Sequence of chain 1.A:
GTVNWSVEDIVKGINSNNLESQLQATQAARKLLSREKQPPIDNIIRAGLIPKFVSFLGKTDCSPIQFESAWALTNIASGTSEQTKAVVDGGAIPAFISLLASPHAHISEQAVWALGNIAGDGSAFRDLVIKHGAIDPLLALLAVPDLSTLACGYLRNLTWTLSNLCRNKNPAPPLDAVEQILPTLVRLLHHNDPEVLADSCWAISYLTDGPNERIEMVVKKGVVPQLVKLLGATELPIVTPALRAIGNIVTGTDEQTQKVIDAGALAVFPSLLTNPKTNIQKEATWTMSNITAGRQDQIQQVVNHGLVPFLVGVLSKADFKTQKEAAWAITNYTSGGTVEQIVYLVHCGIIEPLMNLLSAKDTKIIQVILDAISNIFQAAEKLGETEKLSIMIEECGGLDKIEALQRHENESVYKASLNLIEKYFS

A small-molecule ligand and the protein it binds are described below.
Small molecule (SMILES): NCCCC[C@H](NCc1ccc(-c2cccnc2)s1)C(N)=O

Binding-site contacts:
Ligand atom C14 contacts residue TRP328 of chain 1.A at 4.0 Å (hydrophobic).
Ligand atom C10 contacts residue ASN332 of chain 1.A at 3.7 Å.
Ligand atom C13 contacts residue ASN332 of chain 1.A at 3.7 Å.
Ligand atom C07 contacts residue ASN290 of chain 1.A at 3.9 Å.
Ligand atom C16 contacts residue TRP328 of chain 1.A at 3.5 Å (hydrophobic).
Ligand atom N08 contacts residue VAL250 of chain 1.A at 2.9 Å (h-bond).
Ligand atom C12 contacts residue ASN332 of chain 1.A at 3.5 Å.
Ligand atom C17 contacts residue TRP328 of chain 1.A at 3.3 Å (hydrophobic).
Ligand atom C15 contacts residue TRP328 of chain 1.A at 3.8 Å (hydrophobic).
Ligand atom C06 contacts residue THR251 of chain 1.A at 3.6 Å.
Ligand atom C18 contacts residue RH21 of chain 1.C at 3.8 Å.
Ligand atom C16 contacts residue RH21 of chain 1.C at 3.5 Å.
Ligand atom C18 contacts residue TRP328 of chain 1.A at 3.4 Å (hydrophobic).
Ligand atom C20 contacts residue TRP328 of chain 1.A at 3.9 Å (hydrophobic).
Ligand atom C20 contacts residue GLU325 of chain 1.A at 3.5 Å.
Ligand atom C06 contacts residue ASN290 of chain 1.A at 4.0 Å.
Ligand atom N19 contacts residue TRP328 of chain 1.A at 3.7 Å.
Ligand atom C11 contacts residue ASN332 of chain 1.A at 3.5 Å.
Ligand atom C12 contacts residue ASN290 of chain 1.A at 3.2 Å.
Ligand atom N08 contacts residue ASN290 of chain 1.A at 3.9 Å.
Ligand atom C18 contacts residue GLU325 of chain 1.A at 3.2 Å.
Ligand atom C05 contacts residue ALA293 of chain 1.A at 4.0 Å (hydrophobic).
Ligand atom C20 contacts residue SER289 of chain 1.A at 3.3 Å.
Ligand atom N19 contacts residue SER289 of chain 1.A at 4.1 Å.
Ligand atom C14 contacts residue ASN332 of chain 1.A at 4.2 Å.
Ligand atom N09 contacts residue ALA293 of chain 1.A at 3.6 Å.
Ligand atom N08 contacts residue GLY252 of chain 1.A at 3.0 Å (h-bond).
Ligand atom N08 contacts residue THR251 of chain 1.A at 4.1 Å.
Ligand atom N19 contacts residue GLU325 of chain 1.A at 2.6 Å (salt-bridge).
Ligand atom C13 contacts residue ASN290 of chain 1.A at 3.3 Å.
Ligand atom C06 contacts residue GLY252 of chain 1.A at 4.1 Å.
Ligand atom C13 contacts residue SER289 of chain 1.A at 3.7 Å.
Ligand atom N08 contacts residue THR257 of chain 1.A at 3.8 Å.
Ligand atom S21 contacts residue TRP328 of chain 1.A at 3.7 Å.
Ligand atom N19 contacts residue TRP286 of chain 1.A at 4.1 Å.
Ligand atom C07 contacts residue VAL250 of chain 1.A at 3.9 Å (hydrophobic).
Ligand atom C05 contacts residue ASN290 of chain 1.A at 3.9 Å.
Ligand atom C17 contacts residue RH21 of chain 1.C at 3.2 Å.
Ligand atom C20 contacts residue TRP286 of chain 1.A at 4.1 Å (hydrophobic).
Ligand atom C07 contacts residue GLY252 of chain 1.A at 3.9 Å.